Sequence of chain 23.A:
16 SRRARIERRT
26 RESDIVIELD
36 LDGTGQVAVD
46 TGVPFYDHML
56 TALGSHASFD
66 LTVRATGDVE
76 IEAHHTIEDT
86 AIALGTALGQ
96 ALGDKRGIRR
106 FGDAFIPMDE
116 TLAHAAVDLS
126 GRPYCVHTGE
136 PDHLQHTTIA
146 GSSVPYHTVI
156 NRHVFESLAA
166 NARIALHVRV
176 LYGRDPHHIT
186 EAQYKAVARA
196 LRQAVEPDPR

Binding-site contacts:
Ligand atom C4 contacts residue HIS183 of chain 8.A at 3.7 Å.
Ligand atom N3 contacts residue GLU186 of chain 8.A at 3.1 Å (salt-bridge).
Ligand atom N3 contacts residue HIS182 of chain 8.A at 3.2 Å (h-bond).
Ligand atom C4 contacts residue MN1 of chain 23.B at 3.2 Å.
Ligand atom N2 contacts residue MN1 of chain 8.C at 4.3 Å.
Ligand atom C4 contacts residue GLU83 of chain 23.A at 4.2 Å.
Ligand atom N1 contacts residue HIS80 of chain 23.A at 4.2 Å.
Ligand atom C3 contacts residue MN1 of chain 23.B at 3.2 Å.
Ligand atom S1 contacts residue MET113 of chain 8.A at 4.3 Å.
Ligand atom S1 contacts residue ARG127 of chain 4.A at 3.5 Å.
Ligand atom C3 contacts residue HIS79 of chain 23.A at 4.2 Å.
Ligand atom S1 contacts residue GLU83 of chain 23.A at 3.5 Å (salt-bridge).
Ligand atom N3 contacts residue HIS80 of chain 23.A at 2.9 Å (h-bond).
Ligand atom N2 contacts residue HIS183 of chain 8.A at 3.4 Å (h-bond).
Ligand atom N2 contacts residue HIS80 of chain 23.A at 4.1 Å.
Ligand atom C4 contacts residue HIS80 of chain 23.A at 3.6 Å.
Ligand atom C4 contacts residue GLU186 of chain 8.A at 4.0 Å.
Ligand atom C3 contacts residue GLU83 of chain 23.A at 3.6 Å.
Ligand atom N4 contacts residue MN1 of chain 8.C at 3.0 Å.
Ligand atom N2 contacts residue MN1 of chain 23.B at 2.2 Å.
Ligand atom N4 contacts residue MET113 of chain 8.A at 3.2 Å.
Ligand atom C3 contacts residue MET113 of chain 8.A at 3.4 Å (hydrophobic).
Ligand atom C4 contacts residue HIS182 of chain 8.A at 3.4 Å.
Ligand atom S1 contacts residue MN1 of chain 23.B at 3.8 Å.
Ligand atom N3 contacts residue MET113 of chain 8.A at 3.4 Å.
Ligand atom C3 contacts residue HIS80 of chain 23.A at 4.0 Å.
Ligand atom N3 contacts residue MN1 of chain 8.C at 2.2 Å.
Ligand atom C4 contacts residue HIS79 of chain 23.A at 3.1 Å.
Ligand atom N2 contacts residue GLU83 of chain 23.A at 3.2 Å (salt-bridge).
Ligand atom N2 contacts residue MET113 of chain 8.A at 3.6 Å.
Ligand atom N4 contacts residue HIS80 of chain 23.A at 3.3 Å (h-bond).
Ligand atom C1 contacts residue GLU27 of chain 23.A at 4.1 Å.
Ligand atom C3 contacts residue MN1 of chain 8.C at 4.2 Å.
Ligand atom N2 contacts residue HIS79 of chain 23.A at 3.0 Å (h-bond).
Ligand atom N1 contacts residue GLU27 of chain 23.A at 3.7 Å.
Ligand atom C2 contacts residue ARG127 of chain 4.A at 3.5 Å.
Ligand atom C4 contacts residue MET113 of chain 8.A at 3.6 Å (hydrophobic).
Ligand atom N4 contacts residue GLU186 of chain 8.A at 3.8 Å.
Ligand atom N1 contacts residue ASP84 of chain 23.A at 4.2 Å.
Ligand atom C4 contacts residue MN1 of chain 8.C at 3.3 Å.

Sequence of chain 4.A:
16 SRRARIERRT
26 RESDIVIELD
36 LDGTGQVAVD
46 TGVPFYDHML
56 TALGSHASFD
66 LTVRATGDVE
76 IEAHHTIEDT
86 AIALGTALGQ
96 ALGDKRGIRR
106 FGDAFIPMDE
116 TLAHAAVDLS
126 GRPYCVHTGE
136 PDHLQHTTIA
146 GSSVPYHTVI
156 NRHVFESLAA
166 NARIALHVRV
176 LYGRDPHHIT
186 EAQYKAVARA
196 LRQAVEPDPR

A protein and the small-molecule ligand that binds it are described below.
Small molecule (SMILES): NCCSc1ncn[nH]1

Sequence of chain 8.A:
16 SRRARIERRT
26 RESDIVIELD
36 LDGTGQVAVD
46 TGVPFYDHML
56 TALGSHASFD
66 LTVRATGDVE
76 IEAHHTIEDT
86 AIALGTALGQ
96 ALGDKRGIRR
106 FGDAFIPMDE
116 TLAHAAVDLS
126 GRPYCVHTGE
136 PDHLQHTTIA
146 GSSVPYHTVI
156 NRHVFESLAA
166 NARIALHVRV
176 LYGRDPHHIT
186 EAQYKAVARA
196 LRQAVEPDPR